Sequence of chain 2.A:
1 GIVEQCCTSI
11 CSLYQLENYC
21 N

Sequence of chain 2.B:
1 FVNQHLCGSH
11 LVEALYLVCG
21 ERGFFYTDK

Sequence of chain 2.D:
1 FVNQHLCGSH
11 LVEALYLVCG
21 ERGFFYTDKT

A small-molecule ligand and the protein it binds are described below.
Small molecule (SMILES): Cc1cccc(O)c1

Binding-site contacts:
Ligand atom C4 contacts residue ASP28 of chain 2.B at 3.8 Å.
Ligand atom C1 contacts residue THR27 of chain 2.B at 4.0 Å.
Ligand atom O1 contacts residue GLY23 of chain 2.D at 3.6 Å.
Ligand atom C1 contacts residue ASP28 of chain 2.B at 3.9 Å.
Ligand atom C2 contacts residue ASP28 of chain 2.B at 3.8 Å.
Ligand atom C7 contacts residue ASP28 of chain 2.B at 3.6 Å.
Ligand atom C1 contacts residue GLU21 of chain 2.D at 4.0 Å.
Ligand atom C6 contacts residue ASP28 of chain 2.B at 4.2 Å.
Ligand atom C7 contacts residue VAL3 of chain 2.A at 3.5 Å (hydrophobic).
Ligand atom C3 contacts residue ASP28 of chain 2.B at 3.6 Å.
Ligand atom C2 contacts residue TYR26 of chain 2.B at 3.9 Å (hydrophobic).
Ligand atom O1 contacts residue ASP28 of chain 2.B at 4.4 Å.
Ligand atom C2 contacts residue THR27 of chain 2.B at 4.2 Å.
Ligand atom C5 contacts residue LYS29 of chain 2.B at 4.5 Å.
Ligand atom O1 contacts residue GLU21 of chain 2.D at 4.0 Å.
Ligand atom O1 contacts residue GLY20 of chain 2.D at 4.0 Å.
Ligand atom C1 contacts residue TYR26 of chain 2.B at 4.3 Å (hydrophobic).
Ligand atom C5 contacts residue GLU21 of chain 2.D at 4.0 Å.
Ligand atom C6 contacts residue GLU21 of chain 2.D at 3.1 Å.
Ligand atom O1 contacts residue TYR26 of chain 2.B at 3.6 Å.
Ligand atom C5 contacts residue ASP28 of chain 2.B at 3.9 Å.
Ligand atom O1 contacts residue THR27 of chain 2.B at 3.7 Å.